The small molecule below binds the protein below.
Small molecule (SMILES): Cc1ccc(C(C)(C)C)cc1S(=O)(=O)Nc1ccccc1C(=O)O

Binding-site contacts:
Ligand atom C1 contacts residue SER125 of chain 1.A at 4.2 Å.
Ligand atom C7 contacts residue SER121 of chain 1.A at 3.4 Å.
Ligand atom C26 contacts residue THR218 of chain 1.A at 4.0 Å.
Ligand atom N1 contacts residue SER121 of chain 1.A at 3.8 Å.
Ligand atom C25 contacts residue LEU215 of chain 1.A at 4.0 Å (hydrophobic).
Ligand atom C2 contacts residue MET124 of chain 1.A at 3.7 Å (hydrophobic).
Ligand atom C20 contacts residue LEU215 of chain 1.A at 3.7 Å (hydrophobic).
Ligand atom O9 contacts residue PHE117 of chain 1.A at 3.9 Å.
Ligand atom O9 contacts residue SER121 of chain 1.A at 2.9 Å (h-bond).
Ligand atom O8 contacts residue SER121 of chain 1.A at 3.9 Å.
Ligand atom C18 contacts residue LEU45 of chain 1.A at 3.5 Å (hydrophobic).
Ligand atom O13 contacts residue PRO22 of chain 1.A at 3.7 Å.
Ligand atom C21 contacts residue PRO22 of chain 1.A at 3.9 Å (hydrophobic).
Ligand atom C26 contacts residue ARG20 of chain 1.A at 3.2 Å.
Ligand atom C28 contacts residue ARG20 of chain 1.A at 4.2 Å.
Ligand atom O14 contacts residue LEU215 of chain 1.A at 4.3 Å.
Ligand atom N1 contacts residue MET124 of chain 1.A at 4.0 Å.
Ligand atom C28 contacts residue LEU45 of chain 1.A at 4.0 Å (hydrophobic).
Ligand atom C6 contacts residue SER125 of chain 1.A at 4.1 Å.
Ligand atom C3 contacts residue VAL128 of chain 1.A at 3.6 Å (hydrophobic).
Ligand atom C4 contacts residue SER125 of chain 1.A at 3.8 Å.
Ligand atom C3 contacts residue MET124 of chain 1.A at 4.0 Å (hydrophobic).
Ligand atom C27 contacts residue MET219 of chain 1.A at 4.1 Å (hydrophobic).
Ligand atom C26 contacts residue LEU215 of chain 1.A at 3.1 Å (hydrophobic).
Ligand atom O13 contacts residue PHE117 of chain 1.A at 3.9 Å.
Ligand atom O14 contacts residue MET124 of chain 1.A at 3.0 Å.
Ligand atom C21 contacts residue PHE117 of chain 1.A at 3.9 Å (hydrophobic).
Ligand atom C21 contacts residue SER21 of chain 1.A at 4.0 Å.
Ligand atom C6 contacts residue SER121 of chain 1.A at 4.3 Å.
Ligand atom C27 contacts residue LEU215 of chain 1.A at 4.3 Å (hydrophobic).
Ligand atom C2 contacts residue SER125 of chain 1.A at 3.8 Å.
Ligand atom C19 contacts residue LEU215 of chain 1.A at 4.0 Å (hydrophobic).
Ligand atom C1 contacts residue MET124 of chain 1.A at 4.3 Å (hydrophobic).
Ligand atom C17 contacts residue SER21 of chain 1.A at 4.0 Å.
Ligand atom C5 contacts residue SER125 of chain 1.A at 3.9 Å.
Ligand atom C3 contacts residue SER125 of chain 1.A at 3.7 Å.
Ligand atom C17 contacts residue LEU45 of chain 1.A at 3.5 Å (hydrophobic).
Ligand atom C28 contacts residue PHE46 of chain 1.A at 4.0 Å (hydrophobic).
Ligand atom C16 contacts residue SER21 of chain 1.A at 4.1 Å.
Ligand atom S12 contacts residue MET124 of chain 1.A at 4.1 Å.

Sequence of chain 1.A:
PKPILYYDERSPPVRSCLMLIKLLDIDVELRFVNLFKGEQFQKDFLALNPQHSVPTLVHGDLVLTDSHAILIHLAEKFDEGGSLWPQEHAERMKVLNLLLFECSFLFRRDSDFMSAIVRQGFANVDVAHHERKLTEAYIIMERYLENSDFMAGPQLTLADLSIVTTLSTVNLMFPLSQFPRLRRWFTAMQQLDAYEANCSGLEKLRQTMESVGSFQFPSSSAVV